A small-molecule ligand and the protein it binds are described below.
Small molecule (SMILES): CC(=O)N[C@@H]1[C@@H](O)[C@H](O)[C@@H](CO)O[C@H]1O

Binding-site contacts:
Ligand atom N2 contacts residue GLY399 of chain 1.B at 4.4 Å.
Ligand atom C3 contacts residue ASN403 of chain 1.B at 3.8 Å.
Ligand atom N2 contacts residue GLU393 of chain 1.B at 4.1 Å.
Ligand atom C7 contacts residue LYS396 of chain 1.B at 4.5 Å.
Ligand atom C5 contacts residue ASN403 of chain 1.B at 3.7 Å.
Ligand atom O5 contacts residue ASN403 of chain 1.B at 2.4 Å (h-bond).
Ligand atom C8 contacts residue ASN400 of chain 1.B at 3.3 Å.
Ligand atom O3 contacts residue GLU393 of chain 1.B at 3.8 Å.
Ligand atom C1 contacts residue ASN403 of chain 1.B at 1.4 Å.
Ligand atom O7 contacts residue LYS396 of chain 1.B at 4.0 Å.
Ligand atom C8 contacts residue GLY399 of chain 1.B at 4.0 Å.
Ligand atom N2 contacts residue ASN403 of chain 1.B at 2.9 Å (h-bond).
Ligand atom C4 contacts residue ASN403 of chain 1.B at 4.2 Å.
Ligand atom C8 contacts residue GLU393 of chain 1.B at 3.3 Å.
Ligand atom C7 contacts residue ASN400 of chain 1.B at 3.9 Å.
Ligand atom C2 contacts residue ASN403 of chain 1.B at 2.5 Å.
Ligand atom O7 contacts residue ASN403 of chain 1.B at 4.4 Å.
Ligand atom O7 contacts residue ASN400 of chain 1.B at 4.1 Å.
Ligand atom O7 contacts residue GLU393 of chain 1.B at 3.8 Å.
Ligand atom C7 contacts residue GLU393 of chain 1.B at 3.5 Å.
Ligand atom C8 contacts residue LYS396 of chain 1.B at 3.8 Å.
Ligand atom C7 contacts residue ASN403 of chain 1.B at 3.9 Å.

Sequence of chain 1.B:
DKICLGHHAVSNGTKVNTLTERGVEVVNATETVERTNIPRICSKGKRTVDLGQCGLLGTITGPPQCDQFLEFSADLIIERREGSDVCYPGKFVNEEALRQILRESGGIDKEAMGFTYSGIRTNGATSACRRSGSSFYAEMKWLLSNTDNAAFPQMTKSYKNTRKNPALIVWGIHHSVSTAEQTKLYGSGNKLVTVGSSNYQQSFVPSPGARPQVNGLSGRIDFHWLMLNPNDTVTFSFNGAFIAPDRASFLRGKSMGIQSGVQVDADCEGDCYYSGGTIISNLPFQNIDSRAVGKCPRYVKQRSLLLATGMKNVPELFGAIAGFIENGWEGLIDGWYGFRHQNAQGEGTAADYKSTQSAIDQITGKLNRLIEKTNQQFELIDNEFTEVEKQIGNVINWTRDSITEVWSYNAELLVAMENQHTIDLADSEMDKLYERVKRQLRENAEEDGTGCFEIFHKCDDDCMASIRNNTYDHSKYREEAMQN